Sequence of chain 1.G:
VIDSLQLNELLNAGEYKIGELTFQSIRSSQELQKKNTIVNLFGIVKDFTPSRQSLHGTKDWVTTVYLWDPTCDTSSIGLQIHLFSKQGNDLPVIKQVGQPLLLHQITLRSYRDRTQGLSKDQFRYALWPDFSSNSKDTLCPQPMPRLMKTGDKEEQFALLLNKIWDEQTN

A protein and the small-molecule ligand that binds it are described below.
Small molecule (SMILES): Cc1cn([C@H]2C[C@H](O[P](=O)(O)OC[C@H]3O[C@@H](n4cnc5c(N)ncnc54)C[C@@H]3O[P](=O)(O)OC[C@H]3O[C@@H](n4ccc(N)nc4=O)C[C@@H]3O)[C@@H](CO[P](=O)(O)O[C@H]3C[C@H](n4cc(C)c(=O)[nH]c4=O)O[C@@H]3CO[P](=O)(O)O[C@H]3C[C@H](n4cnc5c(=O)nc(N)[nH]c54)O[C@@H]3CO[P](=O)(O)O[C@H]3C[C@H](n4cnc5c(=O)nc(N)[nH]c54)O[C@@H]3CO)O2)c(=O)[nH]c1=O

Binding-site contacts:
Ligand atom OP1 contacts residue ARG58 of chain 1.G at 2.9 Å (salt-bridge).
Ligand atom O2 contacts residue LYS65 of chain 1.G at 3.5 Å (salt-bridge).
Ligand atom O6 contacts residue LYS126 of chain 1.G at 3.0 Å.
Ligand atom C2 contacts residue ASP66 of chain 1.G at 3.5 Å.
Ligand atom O4' contacts residue HIS62 of chain 1.G at 3.4 Å (h-bond).
Ligand atom C1' contacts residue LEU124 of chain 1.G at 3.5 Å (hydrophobic).
Ligand atom N3 contacts residue HIS88 of chain 1.G at 3.5 Å.
Ligand atom N1 contacts residue SER125 of chain 1.G at 2.8 Å (h-bond).
Ligand atom N9 contacts residue LEU124 of chain 1.G at 3.5 Å.
Ligand atom OP1 contacts residue HIS62 of chain 1.G at 3.4 Å (h-bond).
Ligand atom N7 contacts residue LYS126 of chain 1.G at 2.9 Å (salt-bridge).
Ligand atom C6 contacts residue TYR117 of chain 1.G at 3.5 Å (hydrophobic).
Ligand atom N1 contacts residue ASP127 of chain 1.G at 3.6 Å (salt-bridge).
Ligand atom N1 contacts residue ARG115 of chain 1.G at 3.1 Å (salt-bridge).
Ligand atom C2 contacts residue THR64 of chain 1.G at 3.5 Å.
Ligand atom O4 contacts residue LYS92 of chain 1.G at 3.3 Å (salt-bridge).
Ligand atom N3 contacts residue TYR117 of chain 1.G at 3.5 Å.
Ligand atom O2 contacts residue ASP66 of chain 1.G at 3.0 Å (salt-bridge).
Ligand atom OP1 contacts residue LEU61 of chain 1.G at 2.6 Å (h-bond).
Ligand atom N3 contacts residue LEU124 of chain 1.G at 3.5 Å.
Ligand atom O3' contacts residue SER60 of chain 1.G at 3.4 Å.
Ligand atom N2 contacts residue SER125 of chain 1.G at 3.4 Å (h-bond).
Ligand atom N3 contacts residue GLN122 of chain 1.G at 2.9 Å (h-bond).
Ligand atom O2 contacts residue THR64 of chain 1.G at 3.0 Å (h-bond).
Ligand atom O2 contacts residue GLY63 of chain 1.G at 3.1 Å.
Ligand atom O6 contacts residue THR113 of chain 1.G at 2.6 Å (h-bond).
Ligand atom O2 contacts residue GLN86 of chain 1.G at 3.3 Å (h-bond).
Ligand atom C6 contacts residue THR113 of chain 1.G at 3.5 Å.
Ligand atom N3 contacts residue PHE90 of chain 1.G at 3.4 Å.
Ligand atom N4 contacts residue GLN122 of chain 1.G at 3.3 Å (h-bond).
Ligand atom N3 contacts residue ASP66 of chain 1.G at 2.9 Å (salt-bridge).
Ligand atom O3' contacts residue ARG58 of chain 1.G at 2.7 Å (salt-bridge).
Ligand atom C2 contacts residue SER125 of chain 1.G at 3.6 Å.
Ligand atom O6 contacts residue ASP127 of chain 1.G at 2.6 Å (salt-bridge).
Ligand atom C2 contacts residue TYR117 of chain 1.G at 3.4 Å (hydrophobic).
Ligand atom P contacts residue ARG58 of chain 1.G at 3.3 Å.
Ligand atom C2' contacts residue SER60 of chain 1.G at 3.4 Å.
Ligand atom N4 contacts residue ARG115 of chain 1.G at 3.4 Å (salt-bridge).
Ligand atom C4 contacts residue LEU124 of chain 1.G at 3.5 Å (hydrophobic).
Ligand atom N3 contacts residue THR64 of chain 1.G at 3.0 Å (h-bond).